Binding-site contacts:
Ligand atom C8 contacts residue SER213 of chain 1.C at 4.1 Å.
Ligand atom O6 contacts residue THR161 of chain 1.A at 4.0 Å.
Ligand atom N2 contacts residue SER213 of chain 1.C at 3.6 Å (h-bond).
Ligand atom C2 contacts residue TRP216 of chain 1.C at 4.5 Å (hydrophobic).
Ligand atom C2 contacts residue SER213 of chain 1.C at 4.3 Å.
Ligand atom C5 contacts residue TRP216 of chain 1.C at 4.2 Å (hydrophobic).
Ligand atom C1 contacts residue TRP216 of chain 1.C at 4.0 Å (hydrophobic).
Ligand atom C6 contacts residue THR161 of chain 1.A at 4.1 Å.
Ligand atom O7 contacts residue PRO215 of chain 1.C at 3.7 Å.
Ligand atom C6 contacts residue TRP216 of chain 1.C at 3.8 Å (hydrophobic).
Ligand atom O7 contacts residue ASN159 of chain 1.A at 3.3 Å (h-bond).
Ligand atom C3 contacts residue TRP216 of chain 1.C at 4.4 Å (hydrophobic).
Ligand atom C1 contacts residue ASN159 of chain 1.A at 1.5 Å.
Ligand atom C8 contacts residue THR161 of chain 1.A at 4.4 Å.
Ligand atom C7 contacts residue TRP216 of chain 1.C at 4.2 Å (hydrophobic).
Ligand atom O5 contacts residue TRP216 of chain 1.C at 3.8 Å.
Ligand atom C5 contacts residue ASN159 of chain 1.A at 3.7 Å.
Ligand atom C3 contacts residue ASN159 of chain 1.A at 3.9 Å.
Ligand atom C2 contacts residue TRP216 of chain 1.C at 4.2 Å (hydrophobic).
Ligand atom C2 contacts residue ASN159 of chain 1.A at 2.5 Å.
Ligand atom O5 contacts residue ASN159 of chain 1.A at 2.4 Å (h-bond).
Ligand atom O7 contacts residue TRP216 of chain 1.C at 3.0 Å (h-bond).
Ligand atom N2 contacts residue ASN159 of chain 1.A at 3.1 Å (h-bond).
Ligand atom O3 contacts residue TRP216 of chain 1.C at 3.8 Å.
Ligand atom C4 contacts residue TRP216 of chain 1.C at 3.9 Å (hydrophobic).
Ligand atom C1 contacts residue SER213 of chain 1.C at 4.3 Å.
Ligand atom C6 contacts residue VAL238 of chain 1.A at 4.2 Å (hydrophobic).
Ligand atom C1 contacts residue TRP216 of chain 1.C at 4.4 Å (hydrophobic).
Ligand atom C7 contacts residue SER213 of chain 1.C at 4.2 Å.
Ligand atom C4 contacts residue ASN159 of chain 1.A at 4.2 Å.
Ligand atom C7 contacts residue ASN159 of chain 1.A at 3.4 Å.

This protein binds this small molecule.
Small molecule (SMILES): CC(=O)N[C@H]1[C@H](O[C@H]2[C@H](O)[C@@H](NC(C)=O)CO[C@@H]2CO)O[C@H](CO)[C@@H](O[C@@H]2O[C@H](CO)[C@@H](O)[C@H](O)[C@@H]2O)[C@@H]1O

Sequence of chain 1.C:
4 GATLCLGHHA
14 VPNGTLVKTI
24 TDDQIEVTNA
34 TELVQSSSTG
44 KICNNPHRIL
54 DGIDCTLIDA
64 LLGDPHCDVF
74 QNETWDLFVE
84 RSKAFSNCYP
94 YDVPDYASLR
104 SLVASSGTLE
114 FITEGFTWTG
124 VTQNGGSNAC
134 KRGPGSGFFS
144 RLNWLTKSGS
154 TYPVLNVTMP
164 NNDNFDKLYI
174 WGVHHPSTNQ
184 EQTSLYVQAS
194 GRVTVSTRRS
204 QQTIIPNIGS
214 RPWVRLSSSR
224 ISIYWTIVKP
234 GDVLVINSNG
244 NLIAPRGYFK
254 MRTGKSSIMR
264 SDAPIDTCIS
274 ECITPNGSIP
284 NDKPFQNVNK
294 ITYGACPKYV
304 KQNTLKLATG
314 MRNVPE

Sequence of chain 1.A:
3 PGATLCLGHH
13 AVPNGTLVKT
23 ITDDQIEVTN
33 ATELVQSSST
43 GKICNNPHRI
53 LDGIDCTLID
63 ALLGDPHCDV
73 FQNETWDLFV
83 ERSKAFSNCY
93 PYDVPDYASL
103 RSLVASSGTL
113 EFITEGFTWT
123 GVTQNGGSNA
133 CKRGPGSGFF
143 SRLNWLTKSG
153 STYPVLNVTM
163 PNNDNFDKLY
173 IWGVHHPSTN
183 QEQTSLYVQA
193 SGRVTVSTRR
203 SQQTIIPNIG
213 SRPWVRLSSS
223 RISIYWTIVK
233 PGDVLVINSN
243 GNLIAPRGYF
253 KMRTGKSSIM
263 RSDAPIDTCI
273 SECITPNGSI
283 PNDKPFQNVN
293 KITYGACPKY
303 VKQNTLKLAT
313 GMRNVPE